Sequence of chain 7.A:
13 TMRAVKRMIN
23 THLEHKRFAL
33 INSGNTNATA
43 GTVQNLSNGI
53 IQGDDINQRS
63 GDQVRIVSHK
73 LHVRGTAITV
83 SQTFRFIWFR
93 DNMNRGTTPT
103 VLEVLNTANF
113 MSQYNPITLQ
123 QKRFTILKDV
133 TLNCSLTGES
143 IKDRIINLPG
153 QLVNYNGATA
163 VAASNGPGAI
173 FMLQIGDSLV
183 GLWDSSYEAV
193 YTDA

Binding-site contacts:
Ligand atom C1' contacts residue ARG19 of chain 7.A at 4.3 Å.
Ligand atom C6 contacts residue ARG19 of chain 7.A at 2.7 Å.
Ligand atom C2 contacts residue A2 of chain 7.B at 3.9 Å.
Ligand atom O3' contacts residue ARG19 of chain 7.A at 3.6 Å (salt-bridge).
Ligand atom C2 contacts residue A3 of chain 7.B at 3.5 Å.
Ligand atom O2 contacts residue A3 of chain 7.B at 3.2 Å.
Ligand atom N1 contacts residue ARG19 of chain 7.A at 3.9 Å.
Ligand atom OP1 contacts residue ARG19 of chain 7.A at 4.1 Å.
Ligand atom N1 contacts residue A3 of chain 7.B at 4.3 Å.
Ligand atom C4 contacts residue ARG19 of chain 7.A at 3.9 Å.
Ligand atom C5' contacts residue ARG19 of chain 7.A at 3.2 Å.
Ligand atom OP2 contacts residue ARG15 of chain 7.A at 2.5 Å.
Ligand atom N3 contacts residue A3 of chain 7.B at 2.8 Å (h-bond).
Ligand atom N3 contacts residue A2 of chain 7.B at 3.7 Å.
Ligand atom C3' contacts residue ARG19 of chain 7.A at 3.4 Å.
Ligand atom C3' contacts residue ARG15 of chain 7.A at 3.8 Å.
Ligand atom OP2 contacts residue ARG19 of chain 7.A at 2.1 Å (salt-bridge).
Ligand atom O4' contacts residue ARG19 of chain 7.A at 3.9 Å.
Ligand atom C4' contacts residue ARG19 of chain 7.A at 3.7 Å.
Ligand atom O4 contacts residue A3 of chain 7.B at 2.8 Å (h-bond).
Ligand atom C5 contacts residue ARG19 of chain 7.A at 2.9 Å.
Ligand atom C2 contacts residue A1 of chain 7.B at 3.1 Å.
Ligand atom P contacts residue ARG19 of chain 7.A at 2.8 Å.
Ligand atom O5' contacts residue ARG19 of chain 7.A at 2.1 Å (salt-bridge).
Ligand atom O2 contacts residue A2 of chain 7.B at 3.7 Å.
Ligand atom O5' contacts residue ARG15 of chain 7.A at 3.6 Å.
Ligand atom OP2 contacts residue ALA16 of chain 7.A at 4.1 Å.
Ligand atom P contacts residue ARG15 of chain 7.A at 3.1 Å.
Ligand atom OP1 contacts residue LYS18 of chain 7.A at 3.7 Å.
Ligand atom N3 contacts residue A1 of chain 7.B at 2.7 Å (h-bond).
Ligand atom OP1 contacts residue MET14 of chain 7.A at 3.8 Å.
Ligand atom C4 contacts residue A3 of chain 7.B at 3.6 Å.
Ligand atom C2' contacts residue ARG19 of chain 7.A at 3.6 Å.
Ligand atom C4' contacts residue ARG15 of chain 7.A at 3.3 Å.
Ligand atom O4 contacts residue A1 of chain 7.B at 3.0 Å (h-bond).
Ligand atom O3' contacts residue ARG15 of chain 7.A at 3.1 Å (salt-bridge).
Ligand atom C5' contacts residue ARG15 of chain 7.A at 2.5 Å.
Ligand atom O2 contacts residue A1 of chain 7.B at 2.7 Å (h-bond).
Ligand atom C4 contacts residue A1 of chain 7.B at 3.4 Å.
Ligand atom OP1 contacts residue ARG15 of chain 7.A at 2.5 Å.

The protein below binds the small molecule below.
Small molecule (SMILES): O=c1ccn([C@@H]2O[C@H](CO[P](=O)(O)O[C@H]3[C@@H](O)[C@H](n4ccc(=O)[nH]c4=O)O[C@@H]3CO[P](=O)(O)O[C@H]3[C@@H](O)[C@H](n4ccc(=O)[nH]c4=O)O[C@@H]3CO[P](=O)(O)O[C@H]3[C@@H](O)[C@H](n4ccc(=O)[nH]c4=O)O[C@@H]3COP(=O)=O)[C@@H](O)[C@H]2O)c(=O)[nH]1